Binding-site contacts:
Ligand atom N1 contacts residue TYR85 of chain 8.C at 3.6 Å.
Ligand atom P contacts residue SER51 of chain 7.D at 3.4 Å.
Ligand atom OP2 contacts residue LYS57 of chain 7.D at 3.4 Å.
Ligand atom C4' contacts residue TYR85 of chain 8.C at 3.3 Å (hydrophobic).
Ligand atom OP2 contacts residue TYR85 of chain 8.C at 2.5 Å (h-bond).
Ligand atom N6 contacts residue CYS46 of chain 8.C at 3.4 Å (h-bond).
Ligand atom C2 contacts residue SER47 of chain 8.C at 3.0 Å.
Ligand atom OP2 contacts residue LYS43 of chain 8.C at 3.2 Å (salt-bridge).
Ligand atom O2 contacts residue ASN87 of chain 8.C at 3.2 Å (h-bond).
Ligand atom C5' contacts residue SER51 of chain 7.D at 3.5 Å.
Ligand atom OP2 contacts residue ASN55 of chain 7.D at 3.2 Å (h-bond).
Ligand atom OP2 contacts residue SER51 of chain 7.D at 3.2 Å (h-bond).
Ligand atom P contacts residue TYR85 of chain 8.C at 3.5 Å.
Ligand atom C2' contacts residue TYR85 of chain 8.C at 3.4 Å (hydrophobic).
Ligand atom C5 contacts residue THR45 of chain 8.C at 3.3 Å.
Ligand atom C2' contacts residue GLU63 of chain 8.C at 3.5 Å.
Ligand atom O2' contacts residue GLU63 of chain 8.C at 3.0 Å (salt-bridge).
Ligand atom N7 contacts residue THR45 of chain 8.C at 2.6 Å (h-bond).
Ligand atom C6 contacts residue THR45 of chain 8.C at 3.5 Å.
Ligand atom C4 contacts residue TYR85 of chain 8.C at 3.5 Å (hydrophobic).
Ligand atom OP2 contacts residue ARG49 of chain 7.D at 2.4 Å (salt-bridge).
Ligand atom OP1 contacts residue SER52 of chain 7.D at 3.0 Å.
Ligand atom O3' contacts residue SER51 of chain 7.D at 3.5 Å (h-bond).
Ligand atom N6 contacts residue THR59 of chain 8.C at 2.9 Å (h-bond).
Ligand atom N1 contacts residue THR59 of chain 8.C at 3.6 Å.
Ligand atom C5' contacts residue TYR85 of chain 8.C at 3.1 Å (hydrophobic).
Ligand atom OP2 contacts residue LYS57 of chain 7.D at 2.7 Å (salt-bridge).
Ligand atom N6 contacts residue THR45 of chain 8.C at 2.9 Å (h-bond).
Ligand atom C5 contacts residue TYR85 of chain 8.C at 3.5 Å (hydrophobic).
Ligand atom OP1 contacts residue SER51 of chain 7.D at 2.7 Å (h-bond).
Ligand atom C3' contacts residue TYR85 of chain 8.C at 3.3 Å (hydrophobic).
Ligand atom O4' contacts residue LYS61 of chain 8.C at 3.1 Å (salt-bridge).
Ligand atom O2' contacts residue TYR85 of chain 8.C at 3.5 Å.
Ligand atom OP1 contacts residue ASN55 of chain 7.D at 3.3 Å (h-bond).
Ligand atom N1 contacts residue SER47 of chain 8.C at 2.7 Å (h-bond).
Ligand atom OP1 contacts residue SER51 of chain 7.D at 3.3 Å.
Ligand atom C6 contacts residue TYR85 of chain 8.C at 3.5 Å (hydrophobic).
Ligand atom P contacts residue ARG49 of chain 7.D at 2.9 Å.
Ligand atom OP1 contacts residue ARG49 of chain 7.D at 2.5 Å (salt-bridge).
Ligand atom O3' contacts residue TYR85 of chain 8.C at 3.6 Å.

Sequence of chain 7.D:
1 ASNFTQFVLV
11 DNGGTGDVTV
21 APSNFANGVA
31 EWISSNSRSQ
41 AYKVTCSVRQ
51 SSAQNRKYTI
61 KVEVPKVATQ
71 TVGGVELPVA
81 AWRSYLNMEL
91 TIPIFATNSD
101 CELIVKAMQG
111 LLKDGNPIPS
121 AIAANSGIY

Sequence of chain 8.C:
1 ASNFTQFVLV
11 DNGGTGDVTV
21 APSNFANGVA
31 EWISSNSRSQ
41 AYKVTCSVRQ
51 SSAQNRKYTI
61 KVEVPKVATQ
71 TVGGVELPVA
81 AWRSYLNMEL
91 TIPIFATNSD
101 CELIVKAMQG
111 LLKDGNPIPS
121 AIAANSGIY

This protein binds this small molecule.
Small molecule (SMILES): Nc1ccn([C@@H]2O[C@H](CO[P](=O)(O)O[C@H]3[C@@H](O)[C@H](n4ccc(N)nc4=O)O[C@@H]3CO[P](=O)(O)O[C@H]3[C@@H](O)[C@H](n4cnc5c(N)ncnc54)O[C@@H]3CO[P](=O)(O)O[C@H]3[C@@H](O)[C@H](n4ccc(N)nc4=O)O[C@@H]3CO[P](=O)(O)O[C@H]3[C@@H](O)[C@H](n4ccc(=O)[nH]c4=O)O[C@@H]3CO[P](=O)(O)O[C@H]3[C@@H](O)[C@H](n4cnc5c(N)ncnc54)O[C@@H]3CO[P](=O)(O)O[C@H]3[C@@H](O)[C@H](n4cnc5c(=O)nc(N)[nH]c54)O[C@@H]3CO[P](=O)(O)O[C@H]3[C@@H](O)[C@H](n4cnc5c(=O)nc(N)[nH]c54)O[C@@H]3CO)[C@@H](O)[C@H]2O)c(=O)n1